The protein below binds the small molecule below.
Small molecule (SMILES): O=[N+]([O-])c1ccc(O[C@@H]2O[C@H](CO)[C@@H](O)[C@H](O)[C@H]2F)c([N+](=O)[O-])c1

Binding-site contacts:
Ligand atom O3 contacts residue VAL198 of chain 3.A at 4.1 Å.
Ligand atom C6 contacts residue ARG137 of chain 3.A at 4.0 Å.
Ligand atom C5 contacts residue GLN140 of chain 3.A at 4.2 Å.
Ligand atom C2 contacts residue ILE139 of chain 3.A at 4.5 Å (hydrophobic).
Ligand atom O3 contacts residue ARG136 of chain 3.A at 2.9 Å (salt-bridge).
Ligand atom C3 contacts residue ARG136 of chain 3.A at 4.0 Å.
Ligand atom O6 contacts residue ARG137 of chain 3.A at 3.9 Å.
Ligand atom C6 contacts residue GLN140 of chain 3.A at 3.9 Å.
Ligand atom N1 contacts residue VAL143 of chain 3.A at 4.2 Å.
Ligand atom O22 contacts residue GLN140 of chain 3.A at 4.2 Å.
Ligand atom O11 contacts residue VAL143 of chain 3.A at 3.6 Å.
Ligand atom N1 contacts residue GLN140 of chain 3.A at 4.3 Å.
Ligand atom O12 contacts residue VAL143 of chain 3.A at 3.7 Å.
Ligand atom C14 contacts residue GLN140 of chain 3.A at 3.6 Å.
Ligand atom C1 contacts residue GLN140 of chain 3.A at 4.4 Å.
Ligand atom F contacts residue LEU202 of chain 3.A at 3.3 Å.
Ligand atom O6 contacts residue ARG136 of chain 3.A at 4.2 Å.
Ligand atom O4 contacts residue ARG136 of chain 3.A at 2.9 Å (salt-bridge).
Ligand atom C4 contacts residue ARG136 of chain 3.A at 4.0 Å.
Ligand atom C6 contacts residue ARG136 of chain 3.A at 3.3 Å.
Ligand atom O5 contacts residue GLN140 of chain 3.A at 3.4 Å.
Ligand atom O11 contacts residue GLN140 of chain 3.A at 4.1 Å.
Ligand atom C13 contacts residue GLN140 of chain 3.A at 3.8 Å.
Ligand atom O11 contacts residue LEU202 of chain 3.A at 3.6 Å.
Ligand atom C16 contacts residue GLN140 of chain 3.A at 3.4 Å.
Ligand atom C5 contacts residue ARG136 of chain 3.A at 4.3 Å.
Ligand atom C12 contacts residue GLN140 of chain 3.A at 3.6 Å.
Ligand atom O1 contacts residue LEU202 of chain 3.A at 4.2 Å.
Ligand atom O6 contacts residue GLN140 of chain 3.A at 2.7 Å (h-bond).
Ligand atom C2 contacts residue LEU202 of chain 3.A at 3.6 Å (hydrophobic).
Ligand atom N2 contacts residue GLN140 of chain 3.A at 3.8 Å.
Ligand atom O21 contacts residue GLN140 of chain 3.A at 4.2 Å.
Ligand atom C15 contacts residue GLN140 of chain 3.A at 3.4 Å.
Ligand atom O3 contacts residue LEU202 of chain 3.A at 4.3 Å.
Ligand atom C11 contacts residue GLN140 of chain 3.A at 3.5 Å.
Ligand atom O1 contacts residue GLN140 of chain 3.A at 4.0 Å.

Sequence of chain 3.A:
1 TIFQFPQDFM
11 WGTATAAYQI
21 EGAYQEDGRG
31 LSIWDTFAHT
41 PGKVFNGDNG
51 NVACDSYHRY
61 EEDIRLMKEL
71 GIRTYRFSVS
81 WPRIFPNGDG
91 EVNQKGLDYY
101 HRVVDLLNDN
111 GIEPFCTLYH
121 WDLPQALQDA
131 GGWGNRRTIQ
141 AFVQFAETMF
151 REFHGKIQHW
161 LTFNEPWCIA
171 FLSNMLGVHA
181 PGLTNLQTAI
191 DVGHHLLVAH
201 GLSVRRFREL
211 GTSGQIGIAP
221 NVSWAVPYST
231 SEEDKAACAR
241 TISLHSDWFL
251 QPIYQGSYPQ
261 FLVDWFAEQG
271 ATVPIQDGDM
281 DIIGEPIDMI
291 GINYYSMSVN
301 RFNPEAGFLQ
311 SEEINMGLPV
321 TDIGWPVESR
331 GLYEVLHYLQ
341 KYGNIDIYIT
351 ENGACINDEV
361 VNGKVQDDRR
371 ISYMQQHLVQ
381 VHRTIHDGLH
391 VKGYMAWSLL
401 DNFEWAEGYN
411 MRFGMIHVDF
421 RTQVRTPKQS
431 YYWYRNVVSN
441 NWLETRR